Binding-site contacts:
Ligand atom C4 contacts residue ASN136 of chain 1.F at 4.3 Å.
Ligand atom C1 contacts residue ASN136 of chain 1.F at 1.5 Å.
Ligand atom C2 contacts residue ASN136 of chain 1.F at 2.5 Å.
Ligand atom C3 contacts residue ASN136 of chain 1.F at 3.9 Å.
Ligand atom C8 contacts residue THR138 of chain 1.F at 3.4 Å.
Ligand atom O7 contacts residue THR138 of chain 1.F at 3.6 Å.
Ligand atom C7 contacts residue THR138 of chain 1.F at 3.9 Å.
Ligand atom N2 contacts residue ASN136 of chain 1.F at 2.9 Å (h-bond).
Ligand atom C5 contacts residue ASN136 of chain 1.F at 3.8 Å.
Ligand atom O5 contacts residue ASN136 of chain 1.F at 2.5 Å (h-bond).
Ligand atom O7 contacts residue ASN136 of chain 1.F at 4.2 Å.
Ligand atom C8 contacts residue HIS139 of chain 1.F at 4.2 Å.
Ligand atom C7 contacts residue ASN136 of chain 1.F at 3.7 Å.

This protein binds this small molecule.
Small molecule (SMILES): CC(=O)N[C@@H]1[C@@H](O)[C@H](O)[C@@H](CO)O[C@H]1O

Sequence of chain 1.F:
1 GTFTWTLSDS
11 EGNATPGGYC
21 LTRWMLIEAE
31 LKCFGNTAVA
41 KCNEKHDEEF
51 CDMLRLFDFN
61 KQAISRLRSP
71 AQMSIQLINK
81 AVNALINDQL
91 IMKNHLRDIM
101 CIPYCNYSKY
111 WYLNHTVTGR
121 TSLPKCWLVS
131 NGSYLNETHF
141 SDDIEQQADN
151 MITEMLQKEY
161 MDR